This protein binds this small molecule.
Small molecule (SMILES): CC(=O)N[C@@H]1[C@@H](O)[C@H](O)[C@@H](CO)O[C@H]1O

Sequence of chain 4.A:
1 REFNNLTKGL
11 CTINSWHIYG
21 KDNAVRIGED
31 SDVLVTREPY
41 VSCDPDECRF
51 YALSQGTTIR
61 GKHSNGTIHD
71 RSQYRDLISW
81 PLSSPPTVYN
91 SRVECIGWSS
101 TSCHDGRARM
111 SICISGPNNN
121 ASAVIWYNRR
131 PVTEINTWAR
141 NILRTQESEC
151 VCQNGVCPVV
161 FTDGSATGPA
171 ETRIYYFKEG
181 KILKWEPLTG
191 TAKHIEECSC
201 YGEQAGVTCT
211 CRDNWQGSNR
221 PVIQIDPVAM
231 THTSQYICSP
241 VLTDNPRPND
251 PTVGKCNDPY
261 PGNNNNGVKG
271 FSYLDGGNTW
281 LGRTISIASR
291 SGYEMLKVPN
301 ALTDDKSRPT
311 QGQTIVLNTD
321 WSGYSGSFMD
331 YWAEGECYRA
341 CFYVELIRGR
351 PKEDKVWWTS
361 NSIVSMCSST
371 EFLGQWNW

Binding-site contacts:
Ligand atom C8 contacts residue PHE3 of chain 4.A at 3.5 Å (hydrophobic).
Ligand atom C1 contacts residue ASN5 of chain 4.A at 1.5 Å.
Ligand atom N2 contacts residue ASN5 of chain 4.A at 2.8 Å (h-bond).
Ligand atom O7 contacts residue ASN5 of chain 4.A at 3.4 Å (h-bond).
Ligand atom C2 contacts residue ASN5 of chain 4.A at 2.5 Å.
Ligand atom O5 contacts residue ASN5 of chain 4.A at 2.4 Å (h-bond).
Ligand atom C7 contacts residue PHE3 of chain 4.A at 4.3 Å (hydrophobic).
Ligand atom C7 contacts residue ASN5 of chain 4.A at 3.1 Å.
Ligand atom C8 contacts residue ASN5 of chain 4.A at 4.1 Å.
Ligand atom O4 contacts residue ASN154 of chain 4.A at 4.5 Å.
Ligand atom C3 contacts residue ASN154 of chain 4.A at 3.9 Å.
Ligand atom N2 contacts residue ASN154 of chain 4.A at 3.6 Å.
Ligand atom C3 contacts residue ASN5 of chain 4.A at 3.8 Å.
Ligand atom N2 contacts residue PHE3 of chain 4.A at 4.4 Å.
Ligand atom C5 contacts residue ASN154 of chain 4.A at 3.7 Å.
Ligand atom O5 contacts residue ASN154 of chain 4.A at 4.1 Å.
Ligand atom C4 contacts residue ASN5 of chain 4.A at 4.2 Å.
Ligand atom O6 contacts residue VAL228 of chain 4.A at 4.4 Å.
Ligand atom C4 contacts residue ASN154 of chain 4.A at 4.3 Å.
Ligand atom C2 contacts residue ASN154 of chain 4.A at 4.1 Å.
Ligand atom C5 contacts residue ASN5 of chain 4.A at 3.7 Å.
Ligand atom C8 contacts residue GLU2 of chain 4.A at 4.3 Å.
Ligand atom O6 contacts residue GLN153 of chain 4.A at 4.1 Å.
Ligand atom C1 contacts residue ASN154 of chain 4.A at 3.6 Å.